Sequence of chain 1.B:
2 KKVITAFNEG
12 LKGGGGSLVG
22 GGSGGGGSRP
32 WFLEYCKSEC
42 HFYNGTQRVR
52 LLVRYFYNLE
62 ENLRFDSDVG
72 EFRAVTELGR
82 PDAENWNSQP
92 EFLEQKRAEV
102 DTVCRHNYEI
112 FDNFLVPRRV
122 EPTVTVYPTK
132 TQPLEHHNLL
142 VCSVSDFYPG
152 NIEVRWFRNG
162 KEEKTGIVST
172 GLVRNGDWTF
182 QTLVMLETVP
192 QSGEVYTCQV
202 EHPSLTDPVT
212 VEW

Binding-site contacts:
Ligand atom C3 contacts residue ASN78 of chain 1.A at 4.2 Å.
Ligand atom C1 contacts residue ASN78 of chain 1.A at 3.0 Å.
Ligand atom O5 contacts residue ASN78 of chain 1.A at 3.3 Å (h-bond).
Ligand atom C2 contacts residue ASN78 of chain 1.A at 2.9 Å.
Ligand atom C8 contacts residue ASN78 of chain 1.A at 4.3 Å.
Ligand atom N2 contacts residue ASN78 of chain 1.A at 3.4 Å (h-bond).
Ligand atom C8 contacts residue SER18 of chain 1.B at 4.5 Å.
Ligand atom O7 contacts residue ASN78 of chain 1.A at 3.6 Å (h-bond).
Ligand atom C7 contacts residue ASN78 of chain 1.A at 3.5 Å.

A protein and the small-molecule ligand that binds it are described below.
Small molecule (SMILES): CC(=O)N[C@@H]1[C@@H](O)[C@H](O)[C@@H](CO)O[C@H]1O

Sequence of chain 1.A:
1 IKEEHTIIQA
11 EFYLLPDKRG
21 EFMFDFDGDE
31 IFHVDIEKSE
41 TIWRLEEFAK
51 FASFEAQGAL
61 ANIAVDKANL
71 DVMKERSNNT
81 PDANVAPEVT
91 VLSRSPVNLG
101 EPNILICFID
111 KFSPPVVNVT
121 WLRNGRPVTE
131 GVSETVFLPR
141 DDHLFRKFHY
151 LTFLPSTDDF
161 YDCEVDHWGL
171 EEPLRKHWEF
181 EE